Sequence of chain 3.E:
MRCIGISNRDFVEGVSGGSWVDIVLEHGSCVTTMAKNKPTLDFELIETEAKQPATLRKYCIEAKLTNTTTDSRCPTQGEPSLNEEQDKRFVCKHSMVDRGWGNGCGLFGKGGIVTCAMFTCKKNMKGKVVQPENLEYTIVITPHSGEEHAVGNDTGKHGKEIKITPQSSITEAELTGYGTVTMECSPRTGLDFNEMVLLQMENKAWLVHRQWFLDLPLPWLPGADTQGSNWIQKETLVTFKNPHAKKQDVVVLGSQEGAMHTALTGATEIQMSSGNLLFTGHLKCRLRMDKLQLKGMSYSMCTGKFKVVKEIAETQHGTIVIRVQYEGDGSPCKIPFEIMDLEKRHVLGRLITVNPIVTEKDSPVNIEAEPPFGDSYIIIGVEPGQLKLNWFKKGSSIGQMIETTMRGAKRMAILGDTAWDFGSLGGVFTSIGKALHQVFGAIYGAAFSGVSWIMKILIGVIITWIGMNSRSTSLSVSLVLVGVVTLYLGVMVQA

This small molecule binds to this protein.
Small molecule (SMILES): CC(=O)N[C@@H]1[C@@H](O)[C@H](O)[C@@H](CO)O[C@H]1O

Binding-site contacts:
Ligand atom C2 contacts residue ASN67 of chain 3.E at 2.4 Å.
Ligand atom C7 contacts residue ASN67 of chain 3.E at 3.8 Å.
Ligand atom O7 contacts residue MET118 of chain 3.E at 3.5 Å.
Ligand atom C4 contacts residue ASN67 of chain 3.E at 4.2 Å.
Ligand atom O5 contacts residue ASN67 of chain 3.E at 2.4 Å (h-bond).
Ligand atom C8 contacts residue PHE90 of chain 3.E at 4.4 Å (hydrophobic).
Ligand atom O3 contacts residue ASN67 of chain 3.E at 3.8 Å.
Ligand atom C5 contacts residue ASN67 of chain 3.E at 3.7 Å.
Ligand atom C3 contacts residue ASN67 of chain 3.E at 3.6 Å.
Ligand atom C8 contacts residue ASN67 of chain 3.E at 3.6 Å.
Ligand atom O7 contacts residue ASN67 of chain 3.E at 4.5 Å.
Ligand atom C8 contacts residue MET118 of chain 3.E at 4.1 Å (hydrophobic).
Ligand atom O7 contacts residue ARG89 of chain 3.E at 4.2 Å.
Ligand atom C1 contacts residue ASN67 of chain 3.E at 1.4 Å.
Ligand atom C7 contacts residue MET118 of chain 3.E at 3.8 Å (hydrophobic).
Ligand atom N2 contacts residue ASN67 of chain 3.E at 3.3 Å (h-bond).